Binding-site contacts:
Ligand atom CAC contacts residue LEU119 of chain 1.B at 4.0 Å (hydrophobic).
Ligand atom CAF contacts residue ALA64 of chain 1.B at 4.0 Å (hydrophobic).
Ligand atom NAN contacts residue LYS66 of chain 1.B at 3.3 Å (salt-bridge).
Ligand atom CAD contacts residue LEU119 of chain 1.B at 3.3 Å (hydrophobic).
Ligand atom CAE contacts residue LEU119 of chain 1.B at 3.9 Å (hydrophobic).
Ligand atom CAD contacts residue ALA64 of chain 1.B at 3.6 Å (hydrophobic).
Ligand atom CAO contacts residue ASP185 of chain 1.B at 3.2 Å.
Ligand atom CAO contacts residue LYS66 of chain 1.B at 3.5 Å.
Ligand atom CAR contacts residue PHE48 of chain 1.B at 4.0 Å (hydrophobic).
Ligand atom CAS contacts residue ASN170 of chain 1.B at 3.3 Å.
Ligand atom NAQ contacts residue PHE48 of chain 1.B at 3.1 Å.
Ligand atom SAG contacts residue VAL184 of chain 1.B at 3.8 Å.
Ligand atom CAL contacts residue VAL184 of chain 1.B at 4.2 Å (hydrophobic).
Ligand atom CAE contacts residue PHE116 of chain 1.B at 4.2 Å (hydrophobic).
Ligand atom CAH contacts residue VAL184 of chain 1.B at 4.1 Å (hydrophobic).
Ligand atom OAT contacts residue LYS45 of chain 1.B at 4.2 Å.
Ligand atom CAM contacts residue VAL184 of chain 1.B at 4.0 Å (hydrophobic).
Ligand atom OAB contacts residue LEU119 of chain 1.B at 3.3 Å (h-bond).
Ligand atom CAJ contacts residue LEU172 of chain 1.B at 4.1 Å (hydrophobic).
Ligand atom CAD contacts residue GLU117 of chain 1.B at 3.2 Å.
Ligand atom CAP contacts residue PHE48 of chain 1.B at 3.9 Å (hydrophobic).
Ligand atom NAN contacts residue ASP185 of chain 1.B at 3.3 Å.
Ligand atom CAE contacts residue GLU117 of chain 1.B at 3.0 Å.
Ligand atom SAG contacts residue PHE116 of chain 1.B at 4.0 Å.
Ligand atom CAU contacts residue VAL51 of chain 1.B at 4.0 Å (hydrophobic).
Ligand atom CAC contacts residue LEU172 of chain 1.B at 3.8 Å (hydrophobic).
Ligand atom CAA contacts residue LEU119 of chain 1.B at 3.7 Å (hydrophobic).
Ligand atom OAB contacts residue MET118 of chain 1.B at 3.7 Å.
Ligand atom NAN contacts residue GLU81 of chain 1.B at 4.0 Å.
Ligand atom OAB contacts residue ILE43 of chain 1.B at 4.2 Å.
Ligand atom OAB contacts residue LEU172 of chain 1.B at 4.0 Å.
Ligand atom CAK contacts residue ILE43 of chain 1.B at 4.2 Å (hydrophobic).
Ligand atom CAA contacts residue LEU172 of chain 1.B at 3.7 Å (hydrophobic).
Ligand atom OAT contacts residue PHE48 of chain 1.B at 3.9 Å.
Ligand atom CAD contacts residue MET118 of chain 1.B at 4.0 Å (hydrophobic).
Ligand atom CAM contacts residue ASP185 of chain 1.B at 3.6 Å.
Ligand atom CAC contacts residue ALA64 of chain 1.B at 4.0 Å (hydrophobic).
Ligand atom CAE contacts residue ALA64 of chain 1.B at 3.5 Å (hydrophobic).
Ligand atom CAA contacts residue ILE43 of chain 1.B at 4.1 Å (hydrophobic).
Ligand atom CAK contacts residue LEU172 of chain 1.B at 3.6 Å (hydrophobic).

This small molecule binds to this protein.
Small molecule (SMILES): COc1ccc2sc(-c3cncc(NC(C)=O)c3)nc2c1

Sequence of chain 1.B:
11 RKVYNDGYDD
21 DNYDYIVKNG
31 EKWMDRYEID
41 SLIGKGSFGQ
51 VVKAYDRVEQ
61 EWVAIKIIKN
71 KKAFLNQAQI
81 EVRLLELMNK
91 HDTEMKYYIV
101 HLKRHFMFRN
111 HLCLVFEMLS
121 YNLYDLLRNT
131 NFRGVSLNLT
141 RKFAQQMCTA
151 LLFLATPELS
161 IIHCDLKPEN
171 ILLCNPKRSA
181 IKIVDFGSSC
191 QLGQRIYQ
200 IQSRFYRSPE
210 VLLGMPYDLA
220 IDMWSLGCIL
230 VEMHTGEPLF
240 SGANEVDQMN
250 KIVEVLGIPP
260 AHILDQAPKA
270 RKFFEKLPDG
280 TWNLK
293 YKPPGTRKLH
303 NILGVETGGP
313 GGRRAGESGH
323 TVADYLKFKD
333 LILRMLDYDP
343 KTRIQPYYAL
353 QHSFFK